Sequence of chain 1.A:
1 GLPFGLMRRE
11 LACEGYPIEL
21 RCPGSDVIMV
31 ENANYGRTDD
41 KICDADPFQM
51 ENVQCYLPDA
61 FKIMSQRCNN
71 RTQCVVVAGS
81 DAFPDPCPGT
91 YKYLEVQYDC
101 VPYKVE

A small-molecule ligand and the protein it binds are described below.
Small molecule (SMILES): CC(=O)N[C@@H]1[C@@H](O)[C@H](O)[C@@H](CO)O[C@H]1O

Binding-site contacts:
Ligand atom C3 contacts residue ASN70 of chain 1.A at 3.8 Å.
Ligand atom N2 contacts residue ASN70 of chain 1.A at 2.9 Å (h-bond).
Ligand atom O5 contacts residue ASN70 of chain 1.A at 2.3 Å (h-bond).
Ligand atom O7 contacts residue ASN70 of chain 1.A at 3.0 Å (h-bond).
Ligand atom C4 contacts residue ASN70 of chain 1.A at 4.2 Å.
Ligand atom C7 contacts residue ASN70 of chain 1.A at 3.1 Å.
Ligand atom C5 contacts residue ASN70 of chain 1.A at 3.6 Å.
Ligand atom C8 contacts residue ASN69 of chain 1.A at 3.6 Å.
Ligand atom C2 contacts residue ASN70 of chain 1.A at 2.4 Å.
Ligand atom C8 contacts residue ASN70 of chain 1.A at 4.3 Å.
Ligand atom C1 contacts residue ASN70 of chain 1.A at 1.4 Å.